The small molecule below binds the protein below.
Small molecule (SMILES): Cc1cccc(C)c1-c1noc(C(C)C)c1COc1ccc(-c2ccc3cc(C(=O)O)ncc3c2)cc1

Binding-site contacts:
Ligand atom C20 contacts residue HIS51 of chain 10.A at 3.9 Å.
Ligand atom C26 contacts residue PHE86 of chain 10.A at 3.5 Å (hydrophobic).
Ligand atom C9 contacts residue ALA48 of chain 10.A at 3.9 Å (hydrophobic).
Ligand atom C18 contacts residue THR27 of chain 10.A at 3.9 Å.
Ligand atom CL1 contacts residue MET85 of chain 10.A at 3.6 Å (hydrophobic).
Ligand atom C7 contacts residue LEU44 of chain 10.A at 3.7 Å (hydrophobic).
Ligand atom N1 contacts residue HIS204 of chain 10.A at 3.1 Å (h-bond).
Ligand atom C19 contacts residue ARG88 of chain 10.A at 3.8 Å.
Ligand atom C1 contacts residue THR45 of chain 10.A at 3.6 Å.
Ligand atom C1 contacts residue PHE41 of chain 10.A at 3.8 Å (hydrophobic).
Ligand atom C27 contacts residue TYR126 of chain 10.A at 3.4 Å (hydrophobic).
Ligand atom C15 contacts residue MET47 of chain 10.A at 3.7 Å (hydrophobic).
Ligand atom C3 contacts residue THR45 of chain 10.A at 3.9 Å.
Ligand atom C20 contacts residue MET22 of chain 10.A at 3.0 Å (hydrophobic).
Ligand atom N2 contacts residue MET22 of chain 10.A at 3.6 Å.
Ligand atom CL1 contacts residue HIS204 of chain 10.A at 3.9 Å.
Ligand atom C28 contacts residue TYR126 of chain 10.A at 3.4 Å (hydrophobic).
Ligand atom C3 contacts residue PHE218 of chain 10.A at 3.8 Å (hydrophobic).
Ligand atom O1 contacts residue HIS204 of chain 10.A at 3.7 Å.
Ligand atom O1 contacts residue TRP211 of chain 10.A at 3.7 Å.
Ligand atom C3 contacts residue TRP226 of chain 10.A at 3.8 Å (hydrophobic).
Ligand atom C10 contacts residue HIS51 of chain 10.A at 3.9 Å.
Ligand atom C2 contacts residue LEU44 of chain 10.A at 3.9 Å (hydrophobic).
Ligand atom C21 contacts residue MET22 of chain 10.A at 3.5 Å (hydrophobic).
Ligand atom C19 contacts residue MET22 of chain 10.A at 3.9 Å (hydrophobic).
Ligand atom O4 contacts residue ARG88 of chain 10.A at 3.7 Å.
Ligand atom N2 contacts residue ARG88 of chain 10.A at 3.7 Å.
Ligand atom O4 contacts residue MET22 of chain 10.A at 3.9 Å.
Ligand atom C23 contacts residue MET22 of chain 10.A at 4.0 Å (hydrophobic).
Ligand atom C11 contacts residue MET47 of chain 10.A at 3.9 Å (hydrophobic).
Ligand atom C23 contacts residue ARG88 of chain 10.A at 3.8 Å.
Ligand atom C12 contacts residue MET47 of chain 10.A at 3.6 Å (hydrophobic).
Ligand atom C1 contacts residue LEU44 of chain 10.A at 3.8 Å (hydrophobic).
Ligand atom CL1 contacts residue TRP226 of chain 10.A at 4.0 Å (hydrophobic).
Ligand atom O3 contacts residue SER99 of chain 10.A at 3.1 Å.
Ligand atom C22 contacts residue MET22 of chain 10.A at 3.9 Å (hydrophobic).
Ligand atom C18 contacts residue ILE92 of chain 10.A at 4.0 Å (hydrophobic).
Ligand atom C2 contacts residue THR45 of chain 10.A at 4.0 Å.
Ligand atom C27 contacts residue SER89 of chain 10.A at 3.7 Å.
Ligand atom C27 contacts residue PHE86 of chain 10.A at 3.5 Å (hydrophobic).

Sequence of chain 10.A:
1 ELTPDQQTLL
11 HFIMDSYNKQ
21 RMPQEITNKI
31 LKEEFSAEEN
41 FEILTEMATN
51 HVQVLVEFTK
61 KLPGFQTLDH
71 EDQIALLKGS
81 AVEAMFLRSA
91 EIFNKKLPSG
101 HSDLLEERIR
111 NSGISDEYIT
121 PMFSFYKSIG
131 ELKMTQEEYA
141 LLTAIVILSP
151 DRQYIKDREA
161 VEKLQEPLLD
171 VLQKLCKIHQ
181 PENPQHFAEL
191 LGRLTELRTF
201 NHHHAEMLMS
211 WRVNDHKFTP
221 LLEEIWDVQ